Binding-site contacts:
Ligand atom N2 contacts residue ASN644 of chain 1.C at 3.0 Å (h-bond).
Ligand atom C3 contacts residue ASN644 of chain 1.C at 3.8 Å.
Ligand atom C8 contacts residue HIS642 of chain 1.C at 3.4 Å.
Ligand atom C5 contacts residue ASN644 of chain 1.C at 3.6 Å.
Ligand atom C7 contacts residue ASN644 of chain 1.C at 4.0 Å.
Ligand atom O5 contacts residue ASN644 of chain 1.C at 2.3 Å (h-bond).
Ligand atom C1 contacts residue ASN644 of chain 1.C at 1.4 Å.
Ligand atom C2 contacts residue ASN644 of chain 1.C at 2.5 Å.
Ligand atom C4 contacts residue ASN644 of chain 1.C at 4.2 Å.

Sequence of chain 1.C:
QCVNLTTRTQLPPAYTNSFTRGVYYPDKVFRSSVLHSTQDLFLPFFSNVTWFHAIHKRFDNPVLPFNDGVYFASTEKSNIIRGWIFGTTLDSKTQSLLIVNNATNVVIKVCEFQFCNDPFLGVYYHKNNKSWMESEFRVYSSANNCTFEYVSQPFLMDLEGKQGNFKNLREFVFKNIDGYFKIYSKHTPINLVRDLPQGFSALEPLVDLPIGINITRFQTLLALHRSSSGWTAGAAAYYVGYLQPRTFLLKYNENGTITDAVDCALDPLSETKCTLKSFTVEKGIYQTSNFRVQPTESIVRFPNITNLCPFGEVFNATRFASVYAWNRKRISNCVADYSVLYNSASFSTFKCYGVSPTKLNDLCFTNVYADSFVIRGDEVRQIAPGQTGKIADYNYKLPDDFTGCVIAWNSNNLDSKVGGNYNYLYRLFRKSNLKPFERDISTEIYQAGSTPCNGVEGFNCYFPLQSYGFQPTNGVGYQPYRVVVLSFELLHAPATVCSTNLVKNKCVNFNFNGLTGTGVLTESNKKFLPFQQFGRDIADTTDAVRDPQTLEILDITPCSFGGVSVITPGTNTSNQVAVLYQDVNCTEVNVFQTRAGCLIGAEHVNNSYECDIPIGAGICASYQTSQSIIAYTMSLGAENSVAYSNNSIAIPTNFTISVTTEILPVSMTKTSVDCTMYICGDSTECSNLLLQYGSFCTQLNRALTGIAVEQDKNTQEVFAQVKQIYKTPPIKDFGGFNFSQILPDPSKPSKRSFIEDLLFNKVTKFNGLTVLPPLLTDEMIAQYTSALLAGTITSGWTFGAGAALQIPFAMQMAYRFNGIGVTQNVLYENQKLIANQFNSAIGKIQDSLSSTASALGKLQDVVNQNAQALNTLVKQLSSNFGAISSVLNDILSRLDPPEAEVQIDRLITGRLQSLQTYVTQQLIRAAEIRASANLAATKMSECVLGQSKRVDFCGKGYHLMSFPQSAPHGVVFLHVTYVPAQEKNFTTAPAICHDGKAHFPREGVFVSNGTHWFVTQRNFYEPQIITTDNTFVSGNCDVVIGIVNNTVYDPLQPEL

The small molecule below binds the protein below.
Small molecule (SMILES): CC(=O)N[C@@H]1[C@@H](O)[C@H](O)[C@@H](CO)O[C@H]1O